The protein below binds the small molecule below.
Small molecule (SMILES): CC(=O)N[C@@H]1[C@@H](O)[C@H](O)[C@@H](CO)O[C@H]1O

Binding-site contacts:
Ligand atom C3 contacts residue NAG1 of chain 1.DA at 3.7 Å.
Ligand atom C4 contacts residue NAG1 of chain 1.DA at 3.2 Å.
Ligand atom C6 contacts residue MET33 of chain 1.F at 3.5 Å (hydrophobic).
Ligand atom C2 contacts residue VAL31 of chain 1.F at 4.0 Å (hydrophobic).
Ligand atom C4 contacts residue VAL31 of chain 1.F at 3.8 Å (hydrophobic).
Ligand atom O1 contacts residue VAL31 of chain 1.F at 3.4 Å (h-bond).
Ligand atom C5 contacts residue ASN69 of chain 1.F at 3.7 Å.
Ligand atom O5 contacts residue ASN69 of chain 1.F at 2.8 Å (h-bond).
Ligand atom O5 contacts residue MET33 of chain 1.F at 4.2 Å.
Ligand atom O7 contacts residue ASN69 of chain 1.F at 3.8 Å.
Ligand atom N2 contacts residue VAL31 of chain 1.F at 4.0 Å.
Ligand atom C7 contacts residue SER70 of chain 1.F at 4.4 Å.
Ligand atom C8 contacts residue SER70 of chain 1.F at 3.7 Å.
Ligand atom O1 contacts residue MET33 of chain 1.F at 3.9 Å.
Ligand atom N2 contacts residue ASN69 of chain 1.F at 4.3 Å.
Ligand atom C8 contacts residue ARG57 of chain 1.F at 4.2 Å.
Ligand atom C1 contacts residue VAL31 of chain 1.F at 4.3 Å (hydrophobic).
Ligand atom C7 contacts residue ASN69 of chain 1.F at 3.8 Å.
Ligand atom C6 contacts residue NAG1 of chain 1.DA at 4.3 Å.
Ligand atom C5 contacts residue MET33 of chain 1.F at 3.7 Å (hydrophobic).
Ligand atom O1 contacts residue SER70 of chain 1.F at 4.2 Å.
Ligand atom O3 contacts residue VAL31 of chain 1.F at 3.6 Å.
Ligand atom O3 contacts residue NAG1 of chain 1.DA at 2.6 Å (h-bond).
Ligand atom O6 contacts residue NAG1 of chain 1.DA at 3.0 Å.
Ligand atom O4 contacts residue VAL31 of chain 1.F at 3.3 Å.
Ligand atom C6 contacts residue ASN69 of chain 1.F at 4.4 Å.
Ligand atom C2 contacts residue ASN69 of chain 1.F at 4.2 Å.
Ligand atom C5 contacts residue NAG1 of chain 1.DA at 4.3 Å.
Ligand atom O1 contacts residue ASN69 of chain 1.F at 2.1 Å (h-bond).
Ligand atom C8 contacts residue ASN69 of chain 1.F at 3.4 Å.
Ligand atom C3 contacts residue VAL31 of chain 1.F at 3.0 Å (hydrophobic).
Ligand atom C6 contacts residue LEU24 of chain 1.F at 4.5 Å (hydrophobic).
Ligand atom C5 contacts residue VAL31 of chain 1.F at 4.2 Å (hydrophobic).
Ligand atom O4 contacts residue NAG1 of chain 1.DA at 3.0 Å.
Ligand atom C1 contacts residue ASN69 of chain 1.F at 2.7 Å.

Sequence of chain 1.F:
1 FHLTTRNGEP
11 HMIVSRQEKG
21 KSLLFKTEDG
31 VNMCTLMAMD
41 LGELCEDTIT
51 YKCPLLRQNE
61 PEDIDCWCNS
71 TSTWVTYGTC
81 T